Binding-site contacts:
Ligand atom C9 contacts residue MET662 of chain 1.A at 3.6 Å (hydrophobic).
Ligand atom C36 contacts residue ILE737 of chain 1.A at 3.3 Å (hydrophobic).
Ligand atom C36 contacts residue TYR725 of chain 1.A at 3.4 Å (hydrophobic).
Ligand atom N39 contacts residue GLU738 of chain 1.A at 3.3 Å (salt-bridge).
Ligand atom O31 contacts residue TRP670 of chain 1.A at 3.7 Å.
Ligand atom C21 contacts residue THR745 of chain 1.A at 3.7 Å.
Ligand atom C10 contacts residue MET662 of chain 1.A at 3.4 Å (hydrophobic).
Ligand atom C5 contacts residue LYS660 of chain 1.A at 3.4 Å.
Ligand atom C8 contacts residue MET662 of chain 1.A at 3.8 Å (hydrophobic).
Ligand atom C20 contacts residue THR745 of chain 1.A at 3.8 Å.
Ligand atom N41 contacts residue VAL740 of chain 1.A at 3.1 Å (h-bond).
Ligand atom N39 contacts residue ILE739 of chain 1.A at 3.5 Å.
Ligand atom C33 contacts residue MET811 of chain 1.A at 3.6 Å (hydrophobic).
Ligand atom C4 contacts residue LYS660 of chain 1.A at 3.3 Å.
Ligand atom N34 contacts residue ILE821 of chain 1.A at 3.5 Å.
Ligand atom C37 contacts residue GLU738 of chain 1.A at 2.9 Å.
Ligand atom C40 contacts residue VAL740 of chain 1.A at 3.5 Å (hydrophobic).
Ligand atom C28 contacts residue THR745 of chain 1.A at 3.3 Å.
Ligand atom C5 contacts residue VAL661 of chain 1.A at 3.7 Å (hydrophobic).
Ligand atom C20 contacts residue LYS748 of chain 1.A at 3.6 Å.
Ligand atom C28 contacts residue MET811 of chain 1.A at 3.5 Å (hydrophobic).
Ligand atom C10 contacts residue PRO668 of chain 1.A at 3.7 Å (hydrophobic).
Ligand atom C10 contacts residue TRP670 of chain 1.A at 3.2 Å (hydrophobic).
Ligand atom C11 contacts residue PRO668 of chain 1.A at 3.4 Å (hydrophobic).
Ligand atom N39 contacts residue VAL740 of chain 1.A at 2.8 Å (h-bond).
Ligand atom C13 contacts residue TRP670 of chain 1.A at 3.6 Å (hydrophobic).
Ligand atom N38 contacts residue GLU738 of chain 1.A at 3.3 Å (salt-bridge).
Ligand atom C11 contacts residue LEU669 of chain 1.A at 3.7 Å (hydrophobic).
Ligand atom C35 contacts residue ILE821 of chain 1.A at 3.5 Å (hydrophobic).
Ligand atom C25 contacts residue TRP670 of chain 1.A at 3.6 Å (hydrophobic).
Ligand atom C22 contacts residue MET662 of chain 1.A at 3.8 Å (hydrophobic).
Ligand atom N41 contacts residue ILE739 of chain 1.A at 3.6 Å.
Ligand atom C32 contacts residue MET811 of chain 1.A at 3.4 Å (hydrophobic).
Ligand atom C11 contacts residue TRP670 of chain 1.A at 3.4 Å (hydrophobic).
Ligand atom C7 contacts residue LYS660 of chain 1.A at 3.3 Å.
Ligand atom C30 contacts residue MET811 of chain 1.A at 3.4 Å (hydrophobic).
Ligand atom C8 contacts residue LYS660 of chain 1.A at 3.7 Å.
Ligand atom O31 contacts residue MET811 of chain 1.A at 2.9 Å.
Ligand atom C37 contacts residue TYR725 of chain 1.A at 3.7 Å (hydrophobic).
Ligand atom N41 contacts residue TRP670 of chain 1.A at 3.6 Å.

The protein below binds the small molecule below.
Small molecule (SMILES): C[C@H](NC(=O)c1c(N)nn2cccnc12)c1cc2cccc(C#Cc3cnn(C)c3)c2c(=O)n1-c1ccccc1

Sequence of chain 1.A:
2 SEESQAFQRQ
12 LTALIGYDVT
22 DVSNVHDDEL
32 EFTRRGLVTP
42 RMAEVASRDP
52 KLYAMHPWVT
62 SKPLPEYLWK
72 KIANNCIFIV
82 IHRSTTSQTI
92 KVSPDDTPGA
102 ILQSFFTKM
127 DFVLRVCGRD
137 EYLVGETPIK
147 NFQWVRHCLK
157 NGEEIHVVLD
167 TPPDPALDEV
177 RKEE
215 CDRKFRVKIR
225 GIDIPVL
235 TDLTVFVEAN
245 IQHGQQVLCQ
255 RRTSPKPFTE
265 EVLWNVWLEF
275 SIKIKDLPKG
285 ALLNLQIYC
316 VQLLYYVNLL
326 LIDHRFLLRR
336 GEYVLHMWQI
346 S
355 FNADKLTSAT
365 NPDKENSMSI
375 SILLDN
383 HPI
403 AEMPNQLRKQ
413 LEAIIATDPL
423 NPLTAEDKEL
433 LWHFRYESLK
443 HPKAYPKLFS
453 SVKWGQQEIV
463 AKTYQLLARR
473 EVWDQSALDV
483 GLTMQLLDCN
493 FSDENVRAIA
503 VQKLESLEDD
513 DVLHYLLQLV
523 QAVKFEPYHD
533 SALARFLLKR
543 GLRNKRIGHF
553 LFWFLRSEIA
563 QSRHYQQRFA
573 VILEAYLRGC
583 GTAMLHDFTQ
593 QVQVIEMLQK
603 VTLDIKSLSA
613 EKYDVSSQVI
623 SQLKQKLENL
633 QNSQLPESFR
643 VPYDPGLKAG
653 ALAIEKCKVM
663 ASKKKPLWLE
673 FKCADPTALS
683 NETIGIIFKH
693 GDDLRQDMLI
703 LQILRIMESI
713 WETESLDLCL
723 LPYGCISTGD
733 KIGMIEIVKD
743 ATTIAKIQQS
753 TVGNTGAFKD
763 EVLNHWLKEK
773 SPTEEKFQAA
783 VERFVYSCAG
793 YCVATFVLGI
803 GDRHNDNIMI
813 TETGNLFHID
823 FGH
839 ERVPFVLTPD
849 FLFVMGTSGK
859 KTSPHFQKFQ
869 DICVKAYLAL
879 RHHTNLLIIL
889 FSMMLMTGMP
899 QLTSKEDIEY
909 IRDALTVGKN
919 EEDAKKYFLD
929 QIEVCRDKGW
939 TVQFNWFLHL